Sequence of chain 1.B:
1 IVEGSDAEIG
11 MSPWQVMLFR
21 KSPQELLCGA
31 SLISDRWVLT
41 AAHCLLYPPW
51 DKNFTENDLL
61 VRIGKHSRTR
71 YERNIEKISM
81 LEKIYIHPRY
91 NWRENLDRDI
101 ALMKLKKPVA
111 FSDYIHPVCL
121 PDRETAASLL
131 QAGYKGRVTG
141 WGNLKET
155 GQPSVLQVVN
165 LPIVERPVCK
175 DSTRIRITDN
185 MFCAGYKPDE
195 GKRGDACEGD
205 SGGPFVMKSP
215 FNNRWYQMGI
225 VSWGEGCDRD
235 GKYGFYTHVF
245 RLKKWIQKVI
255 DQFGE

A protein and the small-molecule ligand that binds it are described below.
Small molecule (SMILES): [H]/N=C(\N)c1ccc(NCc2nc3cc(Cn4c(C)nc5ccccc54)ccc3n2C)cc1

Binding-site contacts:
Ligand atom N1 contacts residue ASP199 of chain 1.B at 2.7 Å (salt-bridge).
Ligand atom C1 contacts residue ASP199 of chain 1.B at 3.6 Å.
Ligand atom C20 contacts residue ILE179 of chain 1.B at 3.2 Å (hydrophobic).
Ligand atom C6 contacts residue SER226 of chain 1.B at 3.8 Å.
Ligand atom C contacts residue SER226 of chain 1.B at 3.5 Å.
Ligand atom C10 contacts residue LEU96 of chain 1.B at 3.6 Å (hydrophobic).
Ligand atom N2 contacts residue GLY238 of chain 1.B at 3.5 Å.
Ligand atom C10 contacts residue TYR47 of chain 1.B at 3.1 Å (hydrophobic).
Ligand atom C19 contacts residue ASN95 of chain 1.B at 3.4 Å.
Ligand atom C contacts residue SER205 of chain 1.B at 3.6 Å.
Ligand atom C1 contacts residue ALA200 of chain 1.B at 3.4 Å (hydrophobic).
Ligand atom N9 contacts residue TRP50 of chain 1.B at 3.5 Å.
Ligand atom N1 contacts residue ALA200 of chain 1.B at 3.0 Å (h-bond).
Ligand atom C8 contacts residue SER226 of chain 1.B at 3.6 Å.
Ligand atom C13 contacts residue GLY228 of chain 1.B at 3.3 Å.
Ligand atom C6 contacts residue TRP227 of chain 1.B at 3.6 Å (hydrophobic).
Ligand atom N2 contacts residue ALA200 of chain 1.B at 3.6 Å.
Ligand atom N2 contacts residue ASP199 of chain 1.B at 2.9 Å (salt-bridge).
Ligand atom C7 contacts residue GLY228 of chain 1.B at 3.7 Å.
Ligand atom C14 contacts residue HIS43 of chain 1.B at 3.1 Å.
Ligand atom C21 contacts residue ILE179 of chain 1.B at 3.7 Å (hydrophobic).
Ligand atom C11 contacts residue TYR47 of chain 1.B at 3.5 Å (hydrophobic).
Ligand atom N3 contacts residue TRP227 of chain 1.B at 3.7 Å.
Ligand atom C7 contacts residue TRP227 of chain 1.B at 3.5 Å (hydrophobic).
Ligand atom N16 contacts residue ILE179 of chain 1.B at 3.6 Å.
Ligand atom C21 contacts residue ASN95 of chain 1.B at 3.3 Å.
Ligand atom N contacts residue SER205 of chain 1.B at 3.6 Å.
Ligand atom C7 contacts residue VAL225 of chain 1.B at 3.7 Å (hydrophobic).
Ligand atom N1 contacts residue GLY230 of chain 1.B at 3.1 Å (h-bond).
Ligand atom C8 contacts residue TRP50 of chain 1.B at 3.6 Å (hydrophobic).
Ligand atom C21 contacts residue TRP227 of chain 1.B at 3.5 Å (hydrophobic).
Ligand atom C19 contacts residue ILE179 of chain 1.B at 3.5 Å (hydrophobic).
Ligand atom C2 contacts residue GLY228 of chain 1.B at 3.8 Å.
Ligand atom C20 contacts residue ASN95 of chain 1.B at 3.0 Å.
Ligand atom C14 contacts residue LEU96 of chain 1.B at 3.7 Å (hydrophobic).
Ligand atom C22 contacts residue TRP227 of chain 1.B at 3.4 Å (hydrophobic).
Ligand atom C19 contacts residue GLU94 of chain 1.B at 3.2 Å.
Ligand atom C contacts residue HIS43 of chain 1.B at 3.3 Å.
Ligand atom C7A contacts residue TRP227 of chain 1.B at 3.6 Å (hydrophobic).
Ligand atom C17 contacts residue ILE179 of chain 1.B at 3.6 Å (hydrophobic).